Sequence of chain 1.C:
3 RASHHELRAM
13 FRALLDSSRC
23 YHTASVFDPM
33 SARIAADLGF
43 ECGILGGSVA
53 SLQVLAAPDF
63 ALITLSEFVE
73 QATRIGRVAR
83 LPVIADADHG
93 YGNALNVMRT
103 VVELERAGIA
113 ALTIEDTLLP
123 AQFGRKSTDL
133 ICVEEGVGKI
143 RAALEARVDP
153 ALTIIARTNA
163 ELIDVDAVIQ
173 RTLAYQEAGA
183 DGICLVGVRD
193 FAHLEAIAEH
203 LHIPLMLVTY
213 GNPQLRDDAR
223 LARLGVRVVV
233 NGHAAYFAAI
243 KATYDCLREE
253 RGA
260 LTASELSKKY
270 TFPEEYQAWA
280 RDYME

The small molecule below binds the protein below.
Small molecule (SMILES): O=C([O-])C(=O)[O-]

Binding-site contacts:
Ligand atom C1 contacts residue HIS235 of chain 1.C at 4.1 Å.
Ligand atom O2 contacts residue ASP61 of chain 1.C at 3.7 Å.
Ligand atom O2 contacts residue ASP88 of chain 1.C at 3.0 Å (salt-bridge).
Ligand atom C1 contacts residue ARG159 of chain 1.C at 4.0 Å.
Ligand atom O1 contacts residue MG1 of chain 1.O at 4.4 Å.
Ligand atom O4 contacts residue MG1 of chain 1.O at 4.3 Å.
Ligand atom O2 contacts residue SER50 of chain 1.C at 3.0 Å (h-bond).
Ligand atom O4 contacts residue SER50 of chain 1.C at 2.5 Å (h-bond).
Ligand atom O3 contacts residue ASP88 of chain 1.C at 3.2 Å (salt-bridge).
Ligand atom C2 contacts residue ASP88 of chain 1.C at 3.5 Å.
Ligand atom O1 contacts residue ASP88 of chain 1.C at 4.2 Å.
Ligand atom O3 contacts residue MG1 of chain 1.O at 2.6 Å.
Ligand atom O1 contacts residue TYR212 of chain 1.C at 3.6 Å.
Ligand atom O4 contacts residue ASP88 of chain 1.C at 4.5 Å.
Ligand atom O2 contacts residue GLY48 of chain 1.C at 4.1 Å.
Ligand atom C1 contacts residue ASP88 of chain 1.C at 3.4 Å.
Ligand atom O2 contacts residue MG1 of chain 1.O at 2.3 Å.
Ligand atom O2 contacts residue GLY49 of chain 1.C at 3.4 Å (h-bond).
Ligand atom C1 contacts residue TYR212 of chain 1.C at 3.5 Å (hydrophobic).
Ligand atom O4 contacts residue TYR212 of chain 1.C at 4.3 Å.
Ligand atom C2 contacts residue HIS235 of chain 1.C at 3.8 Å.
Ligand atom C1 contacts residue MG1 of chain 1.O at 3.2 Å.
Ligand atom O1 contacts residue HIS235 of chain 1.C at 3.5 Å (h-bond).
Ligand atom O4 contacts residue GLY48 of chain 1.C at 3.7 Å.
Ligand atom C2 contacts residue GLY48 of chain 1.C at 4.0 Å.
Ligand atom C2 contacts residue SER50 of chain 1.C at 3.3 Å.
Ligand atom O3 contacts residue ARG159 of chain 1.C at 3.0 Å (salt-bridge).
Ligand atom C2 contacts residue MG1 of chain 1.O at 3.1 Å.
Ligand atom O3 contacts residue TYR212 of chain 1.C at 3.6 Å.
Ligand atom O4 contacts residue HIS235 of chain 1.C at 2.7 Å (h-bond).
Ligand atom O4 contacts residue GLY49 of chain 1.C at 4.2 Å.
Ligand atom C2 contacts residue TYR212 of chain 1.C at 4.1 Å (hydrophobic).
Ligand atom C2 contacts residue GLY49 of chain 1.C at 3.9 Å.
Ligand atom O1 contacts residue ARG159 of chain 1.C at 4.1 Å.